Sequence of chain 1.I:
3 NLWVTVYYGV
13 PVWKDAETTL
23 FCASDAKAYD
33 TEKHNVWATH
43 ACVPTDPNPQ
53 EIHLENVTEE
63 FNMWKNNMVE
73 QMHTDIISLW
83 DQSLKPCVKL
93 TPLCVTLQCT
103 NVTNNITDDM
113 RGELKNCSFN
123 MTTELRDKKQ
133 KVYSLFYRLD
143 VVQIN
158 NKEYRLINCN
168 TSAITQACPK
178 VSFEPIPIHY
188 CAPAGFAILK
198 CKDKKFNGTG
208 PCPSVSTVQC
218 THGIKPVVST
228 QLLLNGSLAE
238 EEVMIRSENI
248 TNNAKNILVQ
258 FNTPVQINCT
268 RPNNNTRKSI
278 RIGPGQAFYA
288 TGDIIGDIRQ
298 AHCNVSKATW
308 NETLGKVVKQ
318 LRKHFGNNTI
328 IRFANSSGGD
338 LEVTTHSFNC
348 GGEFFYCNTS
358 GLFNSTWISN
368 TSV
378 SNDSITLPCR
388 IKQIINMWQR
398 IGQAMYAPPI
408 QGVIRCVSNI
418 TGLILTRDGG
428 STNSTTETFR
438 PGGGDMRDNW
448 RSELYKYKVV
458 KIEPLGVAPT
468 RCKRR

Binding-site contacts:
Ligand atom C3 contacts residue ASN308 of chain 1.I at 3.8 Å.
Ligand atom C4 contacts residue SER369 of chain 1.I at 4.2 Å.
Ligand atom C7 contacts residue SER378 of chain 1.I at 4.1 Å.
Ligand atom C6 contacts residue SER369 of chain 1.I at 3.6 Å.
Ligand atom N2 contacts residue ASN308 of chain 1.I at 2.9 Å (h-bond).
Ligand atom C2 contacts residue ASN308 of chain 1.I at 2.5 Å.
Ligand atom O4 contacts residue THR368 of chain 1.I at 3.9 Å.
Ligand atom C8 contacts residue SER378 of chain 1.I at 4.3 Å.
Ligand atom C7 contacts residue LYS304 of chain 1.I at 4.3 Å.
Ligand atom C7 contacts residue ASN308 of chain 1.I at 3.6 Å.
Ligand atom O7 contacts residue LYS304 of chain 1.I at 3.3 Å.
Ligand atom C4 contacts residue ASN308 of chain 1.I at 4.2 Å.
Ligand atom O6 contacts residue THR368 of chain 1.I at 3.9 Å.
Ligand atom C8 contacts residue ASN308 of chain 1.I at 3.9 Å.
Ligand atom C5 contacts residue THR368 of chain 1.I at 4.2 Å.
Ligand atom O7 contacts residue SER378 of chain 1.I at 3.2 Å (h-bond).
Ligand atom C1 contacts residue ASN308 of chain 1.I at 1.4 Å.
Ligand atom O4 contacts residue SER369 of chain 1.I at 4.2 Å.
Ligand atom C1 contacts residue SER369 of chain 1.I at 4.3 Å.
Ligand atom C5 contacts residue SER369 of chain 1.I at 3.2 Å.
Ligand atom O7 contacts residue ASN308 of chain 1.I at 4.4 Å.
Ligand atom C5 contacts residue ASN308 of chain 1.I at 3.7 Å.
Ligand atom C6 contacts residue THR368 of chain 1.I at 3.3 Å.
Ligand atom O5 contacts residue ASN308 of chain 1.I at 2.4 Å (h-bond).
Ligand atom O5 contacts residue SER369 of chain 1.I at 3.9 Å.

The small molecule below binds the protein below.
Small molecule (SMILES): CC(=O)N[C@@H]1[C@@H](O)[C@H](O)[C@@H](CO)O[C@H]1O